Sequence of chain 1.A:
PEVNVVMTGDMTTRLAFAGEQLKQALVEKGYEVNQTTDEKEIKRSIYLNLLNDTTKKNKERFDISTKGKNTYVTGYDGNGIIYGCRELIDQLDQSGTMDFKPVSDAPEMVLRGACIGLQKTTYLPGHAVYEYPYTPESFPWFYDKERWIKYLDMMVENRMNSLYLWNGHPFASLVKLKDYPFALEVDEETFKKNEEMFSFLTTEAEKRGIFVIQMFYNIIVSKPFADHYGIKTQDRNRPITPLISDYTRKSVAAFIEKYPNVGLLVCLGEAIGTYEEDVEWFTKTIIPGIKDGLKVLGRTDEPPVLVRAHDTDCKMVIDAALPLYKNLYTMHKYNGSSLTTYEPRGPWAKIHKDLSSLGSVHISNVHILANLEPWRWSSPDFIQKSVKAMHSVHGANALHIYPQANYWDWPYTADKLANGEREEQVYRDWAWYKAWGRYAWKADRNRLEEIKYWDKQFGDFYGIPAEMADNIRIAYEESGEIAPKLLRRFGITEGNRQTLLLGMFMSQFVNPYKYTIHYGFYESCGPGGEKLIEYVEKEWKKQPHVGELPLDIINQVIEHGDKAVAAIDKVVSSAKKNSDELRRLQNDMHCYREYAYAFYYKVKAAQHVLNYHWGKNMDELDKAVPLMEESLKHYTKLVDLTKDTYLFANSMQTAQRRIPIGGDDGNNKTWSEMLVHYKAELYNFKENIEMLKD

A small-molecule ligand and the protein it binds are described below.
Small molecule (SMILES): O=C(O)[C@H]1O[C@H](O)[C@H](O)[C@@H](O)[C@H]1O

Binding-site contacts:
Ligand atom O1 contacts residue GTR1 of chain 1.D at 2.7 Å (h-bond).
Ligand atom O6A contacts residue TYR241 of chain 1.A at 2.8 Å (h-bond).
Ligand atom O6B contacts residue HIS334 of chain 1.A at 3.3 Å (h-bond).
Ligand atom O5 contacts residue HIS334 of chain 1.A at 3.4 Å.
Ligand atom C6 contacts residue ARG332 of chain 1.A at 3.6 Å.
Ligand atom C4 contacts residue GTR1 of chain 1.C at 0.2 Å.
Ligand atom O6B contacts residue LYS357 of chain 1.A at 2.7 Å (salt-bridge).
Ligand atom O4 contacts residue HIS391 of chain 1.A at 2.8 Å (h-bond).
Ligand atom O5 contacts residue LYS357 of chain 1.A at 2.9 Å (salt-bridge).
Ligand atom C6 contacts residue HIS391 of chain 1.A at 3.5 Å.
Ligand atom C6 contacts residue HIS334 of chain 1.A at 3.3 Å.
Ligand atom C1 contacts residue GTR1 of chain 1.C at 0.3 Å.
Ligand atom O5 contacts residue GTR1 of chain 1.C at 0.3 Å (h-bond).
Ligand atom C2 contacts residue ASN520 of chain 1.A at 3.3 Å.
Ligand atom O3 contacts residue ASN520 of chain 1.A at 2.9 Å (h-bond).
Ligand atom C1 contacts residue GTR1 of chain 1.D at 3.3 Å.
Ligand atom O3 contacts residue GTR1 of chain 1.C at 0.1 Å (h-bond).
Ligand atom C5 contacts residue GTR1 of chain 1.C at 0.3 Å.
Ligand atom O2 contacts residue ASN520 of chain 1.A at 2.5 Å (h-bond).
Ligand atom O4 contacts residue ILE392 of chain 1.A at 3.5 Å.
Ligand atom O6B contacts residue HIS391 of chain 1.A at 3.1 Å (h-bond).
Ligand atom O1 contacts residue GLU294 of chain 1.A at 2.9 Å (salt-bridge).
Ligand atom O3 contacts residue TRP432 of chain 1.A at 3.6 Å.
Ligand atom O4 contacts residue GTR1 of chain 1.C at 0.1 Å (h-bond).
Ligand atom C3 contacts residue GTR1 of chain 1.C at 0.2 Å.
Ligand atom O6A contacts residue ARG332 of chain 1.A at 3.0 Å (salt-bridge).
Ligand atom O2 contacts residue GTR1 of chain 1.C at 0.3 Å (h-bond).
Ligand atom C5 contacts residue HIS334 of chain 1.A at 3.5 Å.
Ligand atom C3 contacts residue TYR154 of chain 1.A at 3.3 Å (hydrophobic).
Ligand atom C6 contacts residue GTR1 of chain 1.C at 0.2 Å.
Ligand atom C6 contacts residue LYS357 of chain 1.A at 3.6 Å.
Ligand atom C5 contacts residue GLU294 of chain 1.A at 3.4 Å.
Ligand atom C2 contacts residue GTR1 of chain 1.C at 0.2 Å.
Ligand atom O5 contacts residue GLU294 of chain 1.A at 3.8 Å.
Ligand atom O6B contacts residue GTR1 of chain 1.C at 0.2 Å (h-bond).
Ligand atom O6A contacts residue GTR1 of chain 1.C at 0.2 Å (h-bond).
Ligand atom C4 contacts residue TYR154 of chain 1.A at 3.5 Å (hydrophobic).
Ligand atom O1 contacts residue GTR1 of chain 1.C at 1.3 Å.
Ligand atom C5 contacts residue TYR154 of chain 1.A at 3.7 Å (hydrophobic).
Ligand atom O6B contacts residue ARG332 of chain 1.A at 2.8 Å (salt-bridge).